Binding-site contacts:
Ligand atom CL2 contacts residue TYR76 of chain 1.A at 3.7 Å.
Ligand atom CL2 contacts residue TRP79 of chain 1.A at 3.8 Å.
Ligand atom C6 contacts residue LEU125 of chain 1.A at 3.8 Å (hydrophobic).
Ligand atom C44 contacts residue ALA229 of chain 1.A at 3.5 Å (hydrophobic).
Ligand atom C45 contacts residue ALA229 of chain 1.A at 3.5 Å (hydrophobic).
Ligand atom C50 contacts residue TRP256 of chain 1.A at 3.5 Å (hydrophobic).
Ligand atom C25 contacts residue TRP79 of chain 1.A at 3.7 Å (hydrophobic).
Ligand atom N37 contacts residue SER234 of chain 1.A at 2.9 Å (h-bond).
Ligand atom C9 contacts residue GLU231 of chain 1.A at 3.6 Å.
Ligand atom C7 contacts residue GLY257 of chain 1.A at 3.7 Å.
Ligand atom N23 contacts residue LEU125 of chain 1.A at 3.8 Å.
Ligand atom C34 contacts residue SER234 of chain 1.A at 3.7 Å.
Ligand atom C5 contacts residue ASN124 of chain 1.A at 3.7 Å.
Ligand atom CL2 contacts residue HIS72 of chain 1.A at 3.5 Å.
Ligand atom C34 contacts residue SER255 of chain 1.A at 3.6 Å.
Ligand atom C25 contacts residue TYR76 of chain 1.A at 3.5 Å (hydrophobic).
Ligand atom O38 contacts residue TRP79 of chain 1.A at 3.8 Å.
Ligand atom C5 contacts residue GLU123 of chain 1.A at 3.4 Å.
Ligand atom C39 contacts residue SER234 of chain 1.A at 3.0 Å.
Ligand atom N37 contacts residue SER255 of chain 1.A at 3.0 Å (h-bond).
Ligand atom C15 contacts residue TRP256 of chain 1.A at 3.7 Å (hydrophobic).
Ligand atom C33 contacts residue SER255 of chain 1.A at 3.2 Å.
Ligand atom C5 contacts residue LEU125 of chain 1.A at 3.7 Å (hydrophobic).
Ligand atom N18 contacts residue GLY257 of chain 1.A at 2.9 Å (h-bond).
Ligand atom O28 contacts residue TRP256 of chain 1.A at 3.2 Å.
Ligand atom C3 contacts residue GLY257 of chain 1.A at 3.8 Å.
Ligand atom C4 contacts residue GLU123 of chain 1.A at 3.5 Å.
Ligand atom C33 contacts residue LEU125 of chain 1.A at 3.8 Å (hydrophobic).
Ligand atom C15 contacts residue VAL254 of chain 1.A at 3.6 Å (hydrophobic).
Ligand atom C24 contacts residue TRP79 of chain 1.A at 3.6 Å (hydrophobic).
Ligand atom C24 contacts residue LEU125 of chain 1.A at 3.8 Å (hydrophobic).
Ligand atom C33 contacts residue HIS72 of chain 1.A at 3.4 Å.
Ligand atom N37 contacts residue HIS72 of chain 1.A at 3.6 Å.
Ligand atom C34 contacts residue HIS72 of chain 1.A at 3.7 Å.
Ligand atom C13 contacts residue GLY257 of chain 1.A at 3.6 Å.
Ligand atom C22 contacts residue TRP256 of chain 1.A at 3.7 Å (hydrophobic).
Ligand atom C44 contacts residue GLY259 of chain 1.A at 3.5 Å.
Ligand atom O28 contacts residue GLY257 of chain 1.A at 3.1 Å (h-bond).
Ligand atom C8 contacts residue TRP256 of chain 1.A at 3.5 Å (hydrophobic).
Ligand atom C1 contacts residue GLY257 of chain 1.A at 3.8 Å.

Sequence of chain 1.A:
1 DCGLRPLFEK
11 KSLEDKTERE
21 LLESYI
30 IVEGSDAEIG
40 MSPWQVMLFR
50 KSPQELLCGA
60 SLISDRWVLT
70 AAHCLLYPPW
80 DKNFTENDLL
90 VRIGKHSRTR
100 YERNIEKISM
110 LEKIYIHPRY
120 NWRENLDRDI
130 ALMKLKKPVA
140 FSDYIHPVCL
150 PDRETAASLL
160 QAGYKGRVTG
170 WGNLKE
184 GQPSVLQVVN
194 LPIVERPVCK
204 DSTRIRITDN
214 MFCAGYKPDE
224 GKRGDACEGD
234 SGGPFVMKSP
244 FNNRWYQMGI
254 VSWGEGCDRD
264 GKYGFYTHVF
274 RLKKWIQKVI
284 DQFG

This small molecule binds to this protein.
Small molecule (SMILES): O=C1Cn2c(Cl)cnc(c2=O)N[C@@H](Cc2ccccc2)CNCCCNCCc2ccccc2CN1